Sequence of chain 1.A:
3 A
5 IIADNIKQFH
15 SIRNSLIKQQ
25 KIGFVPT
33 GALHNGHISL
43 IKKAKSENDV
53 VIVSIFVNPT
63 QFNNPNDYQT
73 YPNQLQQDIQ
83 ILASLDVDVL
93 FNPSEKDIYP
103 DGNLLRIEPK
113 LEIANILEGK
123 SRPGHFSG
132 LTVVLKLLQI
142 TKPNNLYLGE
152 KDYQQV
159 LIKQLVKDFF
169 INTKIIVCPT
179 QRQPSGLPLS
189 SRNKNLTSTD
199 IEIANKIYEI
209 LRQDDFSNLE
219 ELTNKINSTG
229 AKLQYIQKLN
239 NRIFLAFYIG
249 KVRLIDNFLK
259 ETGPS

Binding-site contacts:
Ligand atom O1G contacts residue LYS152 of chain 1.A at 3.4 Å.
Ligand atom C3' contacts residue PRO1 of chain 1.D at 3.2 Å (hydrophobic).
Ligand atom O1A contacts residue HIS39 of chain 1.A at 2.9 Å.
Ligand atom PG contacts residue SER189 of chain 1.A at 3.7 Å.
Ligand atom O1G contacts residue SER189 of chain 1.A at 3.6 Å.
Ligand atom N3 contacts residue LEU42 of chain 1.A at 3.4 Å.
Ligand atom O1A contacts residue MSE32 of chain 1.A at 3.4 Å (h-bond).
Ligand atom O3A contacts residue BAL1 of chain 1.F at 3.6 Å.
Ligand atom O2B contacts residue BAL1 of chain 1.F at 2.4 Å (h-bond).
Ligand atom O2B contacts residue ARG190 of chain 1.A at 3.1 Å (salt-bridge).
Ligand atom C4' contacts residue PRO1 of chain 1.D at 3.6 Å (hydrophobic).
Ligand atom C4' contacts residue PRO30 of chain 1.A at 3.7 Å (hydrophobic).
Ligand atom O2' contacts residue GLY150 of chain 1.A at 3.3 Å.
Ligand atom O1B contacts residue BAL1 of chain 1.F at 3.0 Å.
Ligand atom N6 contacts residue LEU187 of chain 1.A at 3.1 Å (h-bond).
Ligand atom O4' contacts residue LEU42 of chain 1.A at 3.6 Å.
Ligand atom N6 contacts residue GLN179 of chain 1.A at 3.1 Å (h-bond).
Ligand atom O3' contacts residue LEU149 of chain 1.A at 3.5 Å.
Ligand atom O3G contacts residue SER189 of chain 1.A at 2.9 Å (h-bond).
Ligand atom O3G contacts residue HIS36 of chain 1.A at 2.9 Å (h-bond).
Ligand atom O2A contacts residue MSE32 of chain 1.A at 3.4 Å.
Ligand atom C5' contacts residue PRO1 of chain 1.D at 3.3 Å (hydrophobic).
Ligand atom O3' contacts residue GLY150 of chain 1.A at 3.1 Å (h-bond).
Ligand atom O2A contacts residue PRO1 of chain 1.D at 2.7 Å.
Ligand atom N1 contacts residue GLN179 of chain 1.A at 3.0 Å (h-bond).
Ligand atom C2 contacts residue PRO177 of chain 1.A at 3.6 Å (hydrophobic).
Ligand atom O1G contacts residue SER188 of chain 1.A at 2.6 Å (h-bond).
Ligand atom N1 contacts residue THR178 of chain 1.A at 3.5 Å.
Ligand atom O1B contacts residue ASP153 of chain 1.A at 3.5 Å (salt-bridge).
Ligand atom PB contacts residue BAL1 of chain 1.F at 3.3 Å.
Ligand atom O3A contacts residue TYR73 of chain 1.A at 3.6 Å.
Ligand atom O1A contacts residue MG1 of chain 1.E at 2.9 Å.
Ligand atom N3 contacts residue GLY150 of chain 1.A at 3.4 Å.
Ligand atom N7 contacts residue HIS36 of chain 1.A at 3.4 Å.
Ligand atom C2' contacts residue ASP153 of chain 1.A at 3.4 Å.
Ligand atom O3G contacts residue HIS39 of chain 1.A at 3.4 Å (h-bond).
Ligand atom N7 contacts residue LEU187 of chain 1.A at 3.6 Å.
Ligand atom N3B contacts residue TYR73 of chain 1.A at 3.3 Å (h-bond).
Ligand atom O2' contacts residue ASP153 of chain 1.A at 2.7 Å (salt-bridge).
Ligand atom N7 contacts residue LYS152 of chain 1.A at 3.4 Å.

This protein binds this small molecule.
Small molecule (SMILES): Nc1ncnc2c1ncn2[C@@H]1O[C@H](CO[P](=O)(O)O[P](=O)(O)NP(=O)(O)O)[C@@H](O)[C@H]1O